The small molecule below binds the protein below.
Small molecule (SMILES): CC(=O)N[C@@H]1[C@@H](O)[C@H](O)[C@@H](CO)O[C@H]1O

Sequence of chain 1.I:
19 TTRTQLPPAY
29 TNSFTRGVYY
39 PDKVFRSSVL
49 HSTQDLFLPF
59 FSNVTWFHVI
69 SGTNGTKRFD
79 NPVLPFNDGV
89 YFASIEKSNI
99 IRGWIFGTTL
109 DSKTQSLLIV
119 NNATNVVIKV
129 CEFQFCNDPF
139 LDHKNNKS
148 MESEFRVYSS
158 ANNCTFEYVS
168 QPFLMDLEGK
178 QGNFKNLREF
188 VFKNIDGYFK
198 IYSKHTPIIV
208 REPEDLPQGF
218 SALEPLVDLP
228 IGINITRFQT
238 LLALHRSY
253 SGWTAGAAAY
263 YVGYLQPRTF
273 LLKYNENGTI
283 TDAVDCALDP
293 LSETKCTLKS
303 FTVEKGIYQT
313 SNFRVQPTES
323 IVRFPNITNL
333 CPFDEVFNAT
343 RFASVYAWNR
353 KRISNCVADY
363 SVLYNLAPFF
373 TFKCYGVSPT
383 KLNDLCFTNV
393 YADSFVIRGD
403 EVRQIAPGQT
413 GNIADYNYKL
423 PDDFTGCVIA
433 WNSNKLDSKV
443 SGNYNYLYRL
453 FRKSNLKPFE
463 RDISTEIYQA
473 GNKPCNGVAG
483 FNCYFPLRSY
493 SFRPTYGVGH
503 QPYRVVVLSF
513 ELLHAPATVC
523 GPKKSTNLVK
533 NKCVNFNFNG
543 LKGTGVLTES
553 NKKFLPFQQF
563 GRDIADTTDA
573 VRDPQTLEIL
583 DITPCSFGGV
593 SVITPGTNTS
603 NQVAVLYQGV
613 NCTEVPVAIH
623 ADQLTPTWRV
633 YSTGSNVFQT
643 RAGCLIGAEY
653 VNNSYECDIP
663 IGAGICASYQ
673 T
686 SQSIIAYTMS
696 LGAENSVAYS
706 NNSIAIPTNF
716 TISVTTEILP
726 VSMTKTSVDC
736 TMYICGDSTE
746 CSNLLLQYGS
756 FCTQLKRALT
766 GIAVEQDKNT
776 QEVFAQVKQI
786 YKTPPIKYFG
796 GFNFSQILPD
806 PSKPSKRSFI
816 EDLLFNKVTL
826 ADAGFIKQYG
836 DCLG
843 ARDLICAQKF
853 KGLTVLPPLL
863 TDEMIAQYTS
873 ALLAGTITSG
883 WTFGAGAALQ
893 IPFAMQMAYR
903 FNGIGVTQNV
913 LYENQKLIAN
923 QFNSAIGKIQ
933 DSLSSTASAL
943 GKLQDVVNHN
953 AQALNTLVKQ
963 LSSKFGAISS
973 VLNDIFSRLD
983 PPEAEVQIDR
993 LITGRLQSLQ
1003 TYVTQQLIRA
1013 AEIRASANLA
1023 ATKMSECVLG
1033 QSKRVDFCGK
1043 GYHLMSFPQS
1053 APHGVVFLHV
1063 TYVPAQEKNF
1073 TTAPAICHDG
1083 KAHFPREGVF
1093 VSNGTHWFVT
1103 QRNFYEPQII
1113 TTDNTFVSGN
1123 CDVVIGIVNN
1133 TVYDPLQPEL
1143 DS

Binding-site contacts:
Ligand atom C1 contacts residue ASN328 of chain 1.I at 1.4 Å.
Ligand atom C3 contacts residue ASN328 of chain 1.I at 3.9 Å.
Ligand atom N2 contacts residue GLN577 of chain 1.I at 4.5 Å.
Ligand atom O7 contacts residue ASN328 of chain 1.I at 3.7 Å.
Ligand atom C7 contacts residue GLN577 of chain 1.I at 4.2 Å.
Ligand atom C8 contacts residue PRO576 of chain 1.I at 4.1 Å (hydrophobic).
Ligand atom C7 contacts residue ASN328 of chain 1.I at 3.0 Å.
Ligand atom C4 contacts residue ASN328 of chain 1.I at 4.3 Å.
Ligand atom C2 contacts residue ASN328 of chain 1.I at 2.6 Å.
Ligand atom C5 contacts residue ASN328 of chain 1.I at 3.6 Å.
Ligand atom C1 contacts residue GLN577 of chain 1.I at 4.4 Å.
Ligand atom C8 contacts residue GLN577 of chain 1.I at 3.4 Å.
Ligand atom O5 contacts residue ASN328 of chain 1.I at 2.3 Å (h-bond).
Ligand atom N2 contacts residue ASN328 of chain 1.I at 2.4 Å (h-bond).
Ligand atom C8 contacts residue ASN328 of chain 1.I at 3.4 Å.